Sequence of chain 1.B:
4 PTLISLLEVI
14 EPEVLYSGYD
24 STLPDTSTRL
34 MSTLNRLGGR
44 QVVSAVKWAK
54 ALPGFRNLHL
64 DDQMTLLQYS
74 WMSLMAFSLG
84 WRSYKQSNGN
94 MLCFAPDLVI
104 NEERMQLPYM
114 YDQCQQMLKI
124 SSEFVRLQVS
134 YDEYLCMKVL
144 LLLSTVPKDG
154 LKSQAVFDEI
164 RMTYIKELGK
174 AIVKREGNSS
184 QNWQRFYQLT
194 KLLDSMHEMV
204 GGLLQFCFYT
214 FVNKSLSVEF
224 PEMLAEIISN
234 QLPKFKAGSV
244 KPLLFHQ

The small molecule below binds the protein below.
Small molecule (SMILES): C[C@@H]1C[C@H]2[C@@H]3CCC4=CC(=O)C=C[C@]4(C)[C@@]3(Cl)[C@@H](O)C[C@]2(C)[C@@]1(OC(=O)c1ccco1)C(=O)CCl

Binding-site contacts:
Ligand atom C30 contacts residue GLY41 of chain 1.B at 3.6 Å.
Ligand atom O35 contacts residue ARG85 of chain 1.B at 3.3 Å (salt-bridge).
Ligand atom C5 contacts residue MET34 of chain 1.B at 3.9 Å (hydrophobic).
Ligand atom C27 contacts residue LEU37 of chain 1.B at 3.6 Å (hydrophobic).
Ligand atom C33 contacts residue LEU37 of chain 1.B at 3.7 Å (hydrophobic).
Ligand atom CL18 contacts residue THR213 of chain 1.B at 3.0 Å.
Ligand atom O17 contacts residue MET34 of chain 1.B at 3.8 Å.
Ligand atom O35 contacts residue GLN44 of chain 1.B at 3.1 Å (h-bond).
Ligand atom CL18 contacts residue PHE209 of chain 1.B at 3.4 Å.
Ligand atom C10 contacts residue GLN116 of chain 1.B at 3.8 Å.
Ligand atom C22 contacts residue PHE97 of chain 1.B at 3.7 Å (hydrophobic).
Ligand atom C20 contacts residue MET75 of chain 1.B at 3.9 Å (hydrophobic).
Ligand atom C7 contacts residue ASN38 of chain 1.B at 3.4 Å.
Ligand atom C12 contacts residue THR213 of chain 1.B at 3.4 Å.
Ligand atom O17 contacts residue GLN116 of chain 1.B at 3.8 Å.
Ligand atom C29 contacts residue MET78 of chain 1.B at 3.9 Å (hydrophobic).
Ligand atom C12 contacts residue CYS210 of chain 1.B at 3.4 Å (hydrophobic).
Ligand atom O21 contacts residue ASN38 of chain 1.B at 3.0 Å (h-bond).
Ligand atom C33 contacts residue GLN44 of chain 1.B at 3.2 Å.
Ligand atom C12 contacts residue PHE209 of chain 1.B at 3.3 Å (hydrophobic).
Ligand atom CL18 contacts residue MET34 of chain 1.B at 3.2 Å.
Ligand atom C31 contacts residue MET78 of chain 1.B at 3.8 Å (hydrophobic).
Ligand atom C32 contacts residue GLN44 of chain 1.B at 3.9 Å.
Ligand atom C30 contacts residue LEU37 of chain 1.B at 3.3 Å (hydrophobic).
Ligand atom C8 contacts residue CYS210 of chain 1.B at 3.7 Å (hydrophobic).
Ligand atom C27 contacts residue PHE97 of chain 1.B at 3.7 Å (hydrophobic).
Ligand atom C26 contacts residue MET78 of chain 1.B at 3.7 Å (hydrophobic).
Ligand atom C27 contacts residue MET120 of chain 1.B at 3.7 Å (hydrophobic).
Ligand atom C34 contacts residue PHE97 of chain 1.B at 3.9 Å (hydrophobic).
Ligand atom C34 contacts residue GLN44 of chain 1.B at 3.1 Å.
Ligand atom C10 contacts residue PHE209 of chain 1.B at 3.8 Å (hydrophobic).
Ligand atom C22 contacts residue LEU37 of chain 1.B at 3.3 Å (hydrophobic).
Ligand atom C22 contacts residue MET120 of chain 1.B at 3.4 Å (hydrophobic).
Ligand atom O35 contacts residue LEU40 of chain 1.B at 3.9 Å.
Ligand atom C8 contacts residue MET75 of chain 1.B at 3.8 Å (hydrophobic).
Ligand atom O35 contacts residue PHE97 of chain 1.B at 3.8 Å.
Ligand atom C15 contacts residue ASN38 of chain 1.B at 3.5 Å.
Ligand atom C28 contacts residue MET113 of chain 1.B at 3.3 Å (hydrophobic).
Ligand atom CL25 contacts residue PHE97 of chain 1.B at 3.2 Å.
Ligand atom O13 contacts residue MET34 of chain 1.B at 3.3 Å.